A protein and the small-molecule ligand that binds it are described below.
Small molecule (SMILES): COc1ccc2cc(-c3c(-c4ccncc4)nc(-c4ccc(S(C)(=O)=O)cc4C)n3C)ccc2c1

Binding-site contacts:
Ligand atom NAT contacts residue CYS98 of chain 1.B at 3.0 Å (h-bond).
Ligand atom OAV contacts residue ILE93 of chain 1.B at 3.6 Å.
Ligand atom OAE contacts residue LEU108 of chain 1.B at 4.0 Å.
Ligand atom CAO contacts residue ALA48 of chain 1.B at 3.5 Å (hydrophobic).
Ligand atom OAV contacts residue ILE95 of chain 1.B at 3.2 Å.
Ligand atom CAG contacts residue CYS98 of chain 1.B at 3.8 Å (hydrophobic).
Ligand atom CAG contacts residue ALA48 of chain 1.B at 3.4 Å (hydrophobic).
Ligand atom CAP contacts residue ALA159 of chain 1.B at 3.8 Å (hydrophobic).
Ligand atom CAH contacts residue CYS98 of chain 1.B at 3.5 Å (hydrophobic).
Ligand atom CAI contacts residue LEU149 of chain 1.B at 3.6 Å (hydrophobic).
Ligand atom OAE contacts residue ASP104 of chain 1.B at 3.0 Å (salt-bridge).
Ligand atom CAG contacts residue LEU149 of chain 1.B at 3.8 Å (hydrophobic).
Ligand atom CAK contacts residue LYS50 of chain 1.B at 3.4 Å.
Ligand atom NAT contacts residue PHE97 of chain 1.B at 3.8 Å.
Ligand atom CAB contacts residue LEU27 of chain 1.B at 3.4 Å (hydrophobic).
Ligand atom CAL contacts residue ASP104 of chain 1.B at 3.5 Å.
Ligand atom CAR contacts residue ILE95 of chain 1.B at 3.8 Å (hydrophobic).
Ligand atom CAL contacts residue ALA102 of chain 1.B at 3.9 Å (hydrophobic).
Ligand atom CBG contacts residue PHE161 of chain 1.B at 3.9 Å (hydrophobic).
Ligand atom CAD contacts residue ALA105 of chain 1.B at 3.3 Å (hydrophobic).
Ligand atom CAI contacts residue ALA48 of chain 1.B at 3.8 Å (hydrophobic).
Ligand atom CAK contacts residue ALA49 of chain 1.B at 3.9 Å (hydrophobic).
Ligand atom CAX contacts residue LYS50 of chain 1.B at 3.9 Å.
Ligand atom CAK contacts residue ALA48 of chain 1.B at 3.4 Å (hydrophobic).
Ligand atom SBI contacts residue ALA105 of chain 1.B at 4.0 Å.
Ligand atom CAX contacts residue ILE95 of chain 1.B at 3.4 Å (hydrophobic).
Ligand atom CAS contacts residue VAL35 of chain 1.B at 3.8 Å (hydrophobic).
Ligand atom CAN contacts residue ALA102 of chain 1.B at 3.5 Å (hydrophobic).
Ligand atom CBF contacts residue PHE161 of chain 1.B at 3.5 Å (hydrophobic).
Ligand atom CAR contacts residue PHE161 of chain 1.B at 3.8 Å (hydrophobic).
Ligand atom CAG contacts residue GLU96 of chain 1.B at 3.6 Å.
Ligand atom CAO contacts residue ALA49 of chain 1.B at 3.9 Å (hydrophobic).
Ligand atom CAA contacts residue ILE93 of chain 1.B at 3.8 Å (hydrophobic).
Ligand atom CAN contacts residue GLY146 of chain 1.B at 3.9 Å.
Ligand atom NAT contacts residue ALA48 of chain 1.B at 3.8 Å.
Ligand atom CAM contacts residue PHE161 of chain 1.B at 4.0 Å (hydrophobic).
Ligand atom CAK contacts residue ILE93 of chain 1.B at 3.7 Å (hydrophobic).
Ligand atom CAP contacts residue PHE161 of chain 1.B at 3.6 Å (hydrophobic).
Ligand atom OAE contacts residue ALA105 of chain 1.B at 3.8 Å.
Ligand atom CAK contacts residue ILE95 of chain 1.B at 3.9 Å (hydrophobic).

Sequence of chain 1.B:
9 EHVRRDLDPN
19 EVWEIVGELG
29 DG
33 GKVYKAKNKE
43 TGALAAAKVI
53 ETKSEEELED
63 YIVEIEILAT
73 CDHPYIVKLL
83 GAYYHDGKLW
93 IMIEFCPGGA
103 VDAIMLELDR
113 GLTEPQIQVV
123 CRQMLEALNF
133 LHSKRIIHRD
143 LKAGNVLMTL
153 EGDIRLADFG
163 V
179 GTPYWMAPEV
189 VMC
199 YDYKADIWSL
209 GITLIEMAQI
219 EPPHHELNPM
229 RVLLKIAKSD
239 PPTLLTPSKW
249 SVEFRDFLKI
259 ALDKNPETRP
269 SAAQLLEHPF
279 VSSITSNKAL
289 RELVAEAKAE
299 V